Binding-site contacts:
Ligand atom CH2 contacts residue VAL78 of chain 1.A at 4.3 Å (hydrophobic).
Ligand atom NE1 contacts residue LEU87 of chain 1.A at 3.9 Å.
Ligand atom OH contacts residue ILE263 of chain 1.A at 3.6 Å.
Ligand atom CE2 contacts residue LEU75 of chain 1.A at 4.3 Å (hydrophobic).
Ligand atom NE1 contacts residue HEM1 of chain 1.C at 3.8 Å.
Ligand atom CA contacts residue SER268 of chain 1.A at 3.8 Å.
Ligand atom CG contacts residue LEU87 of chain 1.A at 4.2 Å (hydrophobic).
Ligand atom OH contacts residue LEU181 of chain 1.A at 3.8 Å.
Ligand atom CE3 contacts residue LEU87 of chain 1.A at 4.0 Å (hydrophobic).
Ligand atom CH2 contacts residue LEU75 of chain 1.A at 3.7 Å (hydrophobic).
Ligand atom CB contacts residue ILE263 of chain 1.A at 4.4 Å (hydrophobic).
Ligand atom CD1 contacts residue ALA328 of chain 1.A at 3.7 Å (hydrophobic).
Ligand atom CB contacts residue ALA264 of chain 1.A at 3.4 Å (hydrophobic).
Ligand atom CE3 contacts residue GLN437 of chain 1.A at 4.4 Å.
Ligand atom CA contacts residue HEM1 of chain 1.C at 3.1 Å.
Ligand atom CZ3 contacts residue GLN437 of chain 1.A at 3.6 Å.
Ligand atom OH contacts residue VAL78 of chain 1.A at 4.0 Å.
Ligand atom CZ3 contacts residue LEU87 of chain 1.A at 4.3 Å (hydrophobic).
Ligand atom CA contacts residue ALA328 of chain 1.A at 4.0 Å (hydrophobic).
Ligand atom CA contacts residue ALA264 of chain 1.A at 3.2 Å (hydrophobic).
Ligand atom CG contacts residue LEU438 of chain 1.A at 4.1 Å (hydrophobic).
Ligand atom CD2 contacts residue LEU438 of chain 1.A at 4.1 Å (hydrophobic).
Ligand atom NZ contacts residue ALA264 of chain 1.A at 3.0 Å (h-bond).
Ligand atom NZ contacts residue HEM1 of chain 1.C at 2.2 Å.
Ligand atom CE3 contacts residue ILE263 of chain 1.A at 4.1 Å (hydrophobic).
Ligand atom OH contacts residue GLN437 of chain 1.A at 3.4 Å.
Ligand atom CE3 contacts residue LEU438 of chain 1.A at 4.1 Å (hydrophobic).
Ligand atom CG contacts residue ALA328 of chain 1.A at 4.0 Å (hydrophobic).
Ligand atom CD1 contacts residue HEM1 of chain 1.C at 4.0 Å.
Ligand atom CH2 contacts residue GLN437 of chain 1.A at 3.9 Å.
Ligand atom CZ2 contacts residue LEU87 of chain 1.A at 4.3 Å (hydrophobic).
Ligand atom CZ2 contacts residue LEU75 of chain 1.A at 3.4 Å (hydrophobic).
Ligand atom CZ3 contacts residue ILE263 of chain 1.A at 4.2 Å (hydrophobic).
Ligand atom CB contacts residue ALA328 of chain 1.A at 4.2 Å (hydrophobic).
Ligand atom CE2 contacts residue LEU87 of chain 1.A at 4.0 Å (hydrophobic).
Ligand atom CB contacts residue LEU438 of chain 1.A at 4.0 Å (hydrophobic).
Ligand atom CD1 contacts residue LEU87 of chain 1.A at 4.0 Å (hydrophobic).
Ligand atom NE1 contacts residue ALA328 of chain 1.A at 4.4 Å.
Ligand atom CB contacts residue SER268 of chain 1.A at 4.2 Å.
Ligand atom CD2 contacts residue LEU87 of chain 1.A at 3.8 Å (hydrophobic).

This small molecule binds to this protein.
Small molecule (SMILES): NCCc1c[nH]c2ccc(O)cc12

Sequence of chain 1.A:
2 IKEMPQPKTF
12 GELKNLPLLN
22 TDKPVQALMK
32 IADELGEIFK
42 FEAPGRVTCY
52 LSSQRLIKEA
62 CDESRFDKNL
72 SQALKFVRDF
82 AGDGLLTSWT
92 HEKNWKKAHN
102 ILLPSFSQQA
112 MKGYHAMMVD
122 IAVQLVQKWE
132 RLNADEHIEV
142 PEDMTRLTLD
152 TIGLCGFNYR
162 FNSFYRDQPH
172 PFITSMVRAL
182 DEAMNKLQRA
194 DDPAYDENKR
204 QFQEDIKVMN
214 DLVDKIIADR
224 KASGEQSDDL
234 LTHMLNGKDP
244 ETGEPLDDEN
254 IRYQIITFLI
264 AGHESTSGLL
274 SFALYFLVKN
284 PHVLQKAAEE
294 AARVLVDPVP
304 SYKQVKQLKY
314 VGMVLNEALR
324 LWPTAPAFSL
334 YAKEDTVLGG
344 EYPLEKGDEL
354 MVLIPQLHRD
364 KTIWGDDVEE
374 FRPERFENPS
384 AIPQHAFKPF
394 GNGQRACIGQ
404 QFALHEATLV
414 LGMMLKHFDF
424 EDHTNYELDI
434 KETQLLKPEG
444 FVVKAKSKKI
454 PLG